Binding-site contacts:
Ligand atom C1 contacts residue ASN32 of chain 1.E at 1.4 Å.
Ligand atom O6 contacts residue ALA33 of chain 1.E at 3.4 Å (h-bond).
Ligand atom C5 contacts residue ALA33 of chain 1.E at 3.7 Å (hydrophobic).
Ligand atom C1 contacts residue THR312 of chain 1.E at 4.5 Å.
Ligand atom C5 contacts residue ASN32 of chain 1.E at 3.6 Å.
Ligand atom C3 contacts residue ASN32 of chain 1.E at 3.9 Å.
Ligand atom O5 contacts residue THR312 of chain 1.E at 4.0 Å.
Ligand atom O5 contacts residue ALA33 of chain 1.E at 3.6 Å.
Ligand atom C8 contacts residue ASN32 of chain 1.E at 4.5 Å.
Ligand atom C6 contacts residue ALA33 of chain 1.E at 3.2 Å (hydrophobic).
Ligand atom O5 contacts residue ASN32 of chain 1.E at 2.3 Å (h-bond).
Ligand atom C6 contacts residue THR34 of chain 1.E at 3.5 Å.
Ligand atom O6 contacts residue THR34 of chain 1.E at 3.5 Å (h-bond).
Ligand atom C7 contacts residue ASN32 of chain 1.E at 3.3 Å.
Ligand atom C2 contacts residue ASN32 of chain 1.E at 2.7 Å.
Ligand atom O7 contacts residue ASN32 of chain 1.E at 3.0 Å (h-bond).
Ligand atom N2 contacts residue ASN32 of chain 1.E at 3.1 Å (h-bond).
Ligand atom C4 contacts residue ASN32 of chain 1.E at 4.3 Å.

Sequence of chain 1.E:
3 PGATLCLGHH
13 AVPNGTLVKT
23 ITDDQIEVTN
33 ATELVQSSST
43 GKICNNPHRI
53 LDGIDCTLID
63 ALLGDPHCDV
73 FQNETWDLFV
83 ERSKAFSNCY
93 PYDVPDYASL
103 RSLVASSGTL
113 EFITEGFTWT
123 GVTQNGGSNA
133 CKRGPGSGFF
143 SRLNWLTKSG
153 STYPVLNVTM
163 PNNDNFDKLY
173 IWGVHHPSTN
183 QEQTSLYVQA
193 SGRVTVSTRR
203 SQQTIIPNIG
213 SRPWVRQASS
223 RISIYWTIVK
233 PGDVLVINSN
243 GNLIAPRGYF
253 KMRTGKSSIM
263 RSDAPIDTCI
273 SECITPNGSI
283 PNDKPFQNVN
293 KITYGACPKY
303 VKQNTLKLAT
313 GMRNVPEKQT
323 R

The protein below binds the small molecule below.
Small molecule (SMILES): CC(=O)N[C@@H]1[C@@H](O)[C@H](O)[C@@H](CO)O[C@H]1O